Sequence of chain 1.K:
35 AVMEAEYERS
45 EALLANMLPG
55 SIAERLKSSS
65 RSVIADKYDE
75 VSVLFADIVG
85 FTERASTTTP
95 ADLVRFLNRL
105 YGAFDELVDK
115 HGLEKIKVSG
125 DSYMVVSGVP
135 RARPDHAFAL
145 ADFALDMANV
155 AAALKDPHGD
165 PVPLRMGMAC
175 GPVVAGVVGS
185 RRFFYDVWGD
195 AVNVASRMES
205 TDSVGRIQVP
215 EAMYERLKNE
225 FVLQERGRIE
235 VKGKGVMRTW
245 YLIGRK

The protein below binds the small molecule below.
Small molecule (SMILES): CNc1ccccc1C(=O)O[C@H]1[C@@H](O)[C@H](n2cnc3c(=O)[nH]c(N)nc32)O[C@@H]1CO[P](=O)(O)O[P](=O)(O)OP(=O)(O)O

Sequence of chain 2.K:
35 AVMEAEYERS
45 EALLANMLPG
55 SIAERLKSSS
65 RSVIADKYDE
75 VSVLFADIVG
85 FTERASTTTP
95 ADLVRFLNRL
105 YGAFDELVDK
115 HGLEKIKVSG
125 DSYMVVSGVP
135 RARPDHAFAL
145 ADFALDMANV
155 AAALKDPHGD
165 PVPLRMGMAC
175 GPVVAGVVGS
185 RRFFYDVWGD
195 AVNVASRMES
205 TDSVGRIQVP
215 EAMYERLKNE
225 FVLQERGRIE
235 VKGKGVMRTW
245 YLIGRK

Binding-site contacts:
Ligand atom O3B contacts residue PHE85 of chain 1.K at 3.1 Å.
Ligand atom O3G contacts residue ASP81 of chain 1.K at 3.6 Å (salt-bridge).
Ligand atom O2A contacts residue MN1 of chain 1.DB at 3.2 Å.
Ligand atom N2 contacts residue TRP192 of chain 2.K at 3.4 Å (h-bond).
Ligand atom C4 contacts residue GLY124 of chain 1.K at 3.2 Å.
Ligand atom O2B contacts residue GLU87 of chain 1.K at 3.4 Å (salt-bridge).
Ligand atom O3G contacts residue MN1 of chain 1.DB at 3.3 Å.
Ligand atom CA5 contacts residue LEU97 of chain 1.K at 3.4 Å (hydrophobic).
Ligand atom O2A contacts residue MN1 of chain 1.EB at 1.9 Å.
Ligand atom O2G contacts residue ARG169 of chain 1.K at 3.2 Å (salt-bridge).
Ligand atom O1B contacts residue MN1 of chain 1.DB at 3.2 Å.
Ligand atom PG contacts residue MN1 of chain 1.DB at 3.6 Å.
Ligand atom N7 contacts residue SER123 of chain 1.K at 3.6 Å.
Ligand atom CA4 contacts residue LEU97 of chain 1.K at 3.5 Å (hydrophobic).
Ligand atom N9 contacts residue GLY124 of chain 1.K at 3.6 Å.
Ligand atom CA4 contacts residue PRO94 of chain 1.K at 3.6 Å (hydrophobic).
Ligand atom PB contacts residue MN1 of chain 1.DB at 3.1 Å.
Ligand atom O2B contacts residue THR86 of chain 1.K at 2.7 Å (h-bond).
Ligand atom O4' contacts residue ASP125 of chain 1.K at 3.5 Å.
Ligand atom C5 contacts residue SER123 of chain 1.K at 3.5 Å.
Ligand atom OA contacts residue PHE85 of chain 1.K at 3.6 Å.
Ligand atom O3G contacts residue MN1 of chain 1.EB at 3.5 Å.
Ligand atom O5' contacts residue THR86 of chain 1.K at 3.2 Å.
Ligand atom N2 contacts residue ASP190 of chain 2.K at 2.2 Å (salt-bridge).
Ligand atom C5' contacts residue THR86 of chain 1.K at 3.5 Å.
Ligand atom O3B contacts residue ASP125 of chain 1.K at 3.2 Å (salt-bridge).
Ligand atom C2 contacts residue ASP190 of chain 2.K at 3.6 Å.
Ligand atom O1B contacts residue GLY84 of chain 1.K at 3.5 Å (h-bond).
Ligand atom O6 contacts residue SER123 of chain 1.K at 3.5 Å.
Ligand atom N3 contacts residue GLY124 of chain 1.K at 3.0 Å.
Ligand atom C2 contacts residue GLY124 of chain 1.K at 3.5 Å.
Ligand atom OA contacts residue THR86 of chain 1.K at 3.0 Å.
Ligand atom CA2 contacts residue PHE85 of chain 1.K at 3.0 Å (hydrophobic).
Ligand atom CA3 contacts residue LEU97 of chain 1.K at 3.6 Å (hydrophobic).
Ligand atom O2G contacts residue ILE82 of chain 1.K at 3.7 Å.
Ligand atom O2B contacts residue PHE85 of chain 1.K at 3.3 Å (h-bond).
Ligand atom CA contacts residue PHE85 of chain 1.K at 3.6 Å (hydrophobic).
Ligand atom O3B contacts residue MN1 of chain 1.DB at 2.2 Å.
Ligand atom CA1 contacts residue PHE85 of chain 1.K at 3.6 Å (hydrophobic).
Ligand atom PA contacts residue MN1 of chain 1.EB at 3.3 Å.